This small molecule binds to this protein.
Small molecule (SMILES): O=c1[nH]cnc2c1ncn2[C@@H]1O[C@H](COP(=O)(O)O)[C@@H](O)[C@H]1O

Sequence of chain 5.A:
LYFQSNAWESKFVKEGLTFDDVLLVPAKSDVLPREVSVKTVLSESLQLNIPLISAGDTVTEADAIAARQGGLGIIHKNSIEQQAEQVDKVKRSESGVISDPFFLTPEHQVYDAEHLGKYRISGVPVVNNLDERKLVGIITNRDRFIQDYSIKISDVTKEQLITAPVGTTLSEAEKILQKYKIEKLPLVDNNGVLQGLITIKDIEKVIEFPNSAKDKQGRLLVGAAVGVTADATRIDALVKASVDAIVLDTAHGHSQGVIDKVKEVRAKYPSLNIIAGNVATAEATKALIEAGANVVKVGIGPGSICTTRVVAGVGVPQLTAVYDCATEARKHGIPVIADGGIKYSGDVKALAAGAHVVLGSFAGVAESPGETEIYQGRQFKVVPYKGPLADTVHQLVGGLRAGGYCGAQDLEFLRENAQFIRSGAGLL

Binding-site contacts:
Ligand atom C4 contacts residue CYS332 of chain 5.A at 3.3 Å (hydrophobic).
Ligand atom N7 contacts residue ILE331 of chain 5.A at 3.7 Å.
Ligand atom N3 contacts residue CYS332 of chain 5.A at 3.0 Å (h-bond).
Ligand atom O3' contacts residue ALA73 of chain 5.A at 3.6 Å.
Ligand atom O2P contacts residue GLY388 of chain 5.A at 3.2 Å (h-bond).
Ligand atom P contacts residue SER389 of chain 5.A at 3.9 Å.
Ligand atom N9 contacts residue CYS332 of chain 5.A at 3.8 Å.
Ligand atom O2P contacts residue LEU387 of chain 5.A at 4.0 Å.
Ligand atom O5' contacts residue GLY388 of chain 5.A at 4.1 Å.
Ligand atom C3' contacts residue MSE75 of chain 5.A at 3.9 Å.
Ligand atom O3P contacts residue GLY366 of chain 5.A at 3.8 Å.
Ligand atom O5' contacts residue GLY367 of chain 5.A at 4.2 Å.
Ligand atom O3P contacts residue SER330 of chain 5.A at 3.0 Å (h-bond).
Ligand atom O3P contacts residue GLY367 of chain 5.A at 3.0 Å (h-bond).
Ligand atom O2' contacts residue ASN304 of chain 5.A at 3.8 Å.
Ligand atom O5' contacts residue GLY329 of chain 5.A at 4.1 Å.
Ligand atom O3' contacts residue ASP365 of chain 5.A at 2.7 Å (salt-bridge).
Ligand atom N1 contacts residue CYS332 of chain 5.A at 4.1 Å.
Ligand atom O3P contacts residue GLY329 of chain 5.A at 3.7 Å.
Ligand atom C2 contacts residue CYS332 of chain 5.A at 3.5 Å (hydrophobic).
Ligand atom O1P contacts residue SER330 of chain 5.A at 2.9 Å (h-bond).
Ligand atom C4' contacts residue ASP365 of chain 5.A at 3.5 Å.
Ligand atom C2' contacts residue ASP365 of chain 5.A at 3.6 Å.
Ligand atom C1' contacts residue CYS332 of chain 5.A at 4.1 Å (hydrophobic).
Ligand atom O1P contacts residue SER389 of chain 5.A at 3.4 Å (h-bond).
Ligand atom N7 contacts residue MSE75 of chain 5.A at 3.6 Å.
Ligand atom O5' contacts residue GLY366 of chain 5.A at 3.4 Å.
Ligand atom P contacts residue GLY367 of chain 5.A at 4.1 Å.
Ligand atom C5 contacts residue CYS332 of chain 5.A at 3.9 Å (hydrophobic).
Ligand atom O4' contacts residue GLY329 of chain 5.A at 3.7 Å.
Ligand atom O2' contacts residue ASP365 of chain 5.A at 2.4 Å (salt-bridge).
Ligand atom C5' contacts residue MSE75 of chain 5.A at 4.1 Å.
Ligand atom C8 contacts residue MSE75 of chain 5.A at 3.5 Å.
Ligand atom P contacts residue GLY366 of chain 5.A at 4.2 Å.
Ligand atom P contacts residue SER330 of chain 5.A at 3.8 Å.
Ligand atom O3' contacts residue MSE386 of chain 5.A at 3.6 Å (h-bond).
Ligand atom O2P contacts residue SER389 of chain 5.A at 3.5 Å (h-bond).
Ligand atom C3' contacts residue ASP365 of chain 5.A at 3.5 Å.
Ligand atom C5' contacts residue GLY388 of chain 5.A at 4.2 Å.
Ligand atom P contacts residue GLY388 of chain 5.A at 4.0 Å.